Binding-site contacts:
Ligand atom C8 contacts residue LYS86 of chain 1.A at 3.6 Å.
Ligand atom N2 contacts residue ASN90 of chain 1.A at 2.9 Å (h-bond).
Ligand atom O7 contacts residue ASN90 of chain 1.A at 3.7 Å.
Ligand atom C4 contacts residue ASN90 of chain 1.A at 4.2 Å.
Ligand atom C3 contacts residue GLU89 of chain 1.A at 4.1 Å.
Ligand atom C3 contacts residue ASN90 of chain 1.A at 3.8 Å.
Ligand atom C5 contacts residue ASN90 of chain 1.A at 3.8 Å.
Ligand atom C8 contacts residue GLU89 of chain 1.A at 3.3 Å.
Ligand atom C8 contacts residue ASP87 of chain 1.A at 3.4 Å.
Ligand atom O5 contacts residue ASN90 of chain 1.A at 2.4 Å (h-bond).
Ligand atom C7 contacts residue ASN90 of chain 1.A at 3.5 Å.
Ligand atom C2 contacts residue ASN90 of chain 1.A at 2.4 Å.
Ligand atom C1 contacts residue ASN90 of chain 1.A at 1.5 Å.
Ligand atom O3 contacts residue GLU89 of chain 1.A at 4.3 Å.
Ligand atom C1 contacts residue GLU89 of chain 1.A at 4.1 Å.
Ligand atom C2 contacts residue GLU89 of chain 1.A at 3.7 Å.
Ligand atom C7 contacts residue GLU89 of chain 1.A at 3.4 Å.
Ligand atom N2 contacts residue GLU89 of chain 1.A at 2.7 Å (salt-bridge).

This protein binds this small molecule.
Small molecule (SMILES): CC(=O)N[C@@H]1[C@@H](O)[C@H](O)[C@@H](CO)O[C@H]1O

Sequence of chain 1.A:
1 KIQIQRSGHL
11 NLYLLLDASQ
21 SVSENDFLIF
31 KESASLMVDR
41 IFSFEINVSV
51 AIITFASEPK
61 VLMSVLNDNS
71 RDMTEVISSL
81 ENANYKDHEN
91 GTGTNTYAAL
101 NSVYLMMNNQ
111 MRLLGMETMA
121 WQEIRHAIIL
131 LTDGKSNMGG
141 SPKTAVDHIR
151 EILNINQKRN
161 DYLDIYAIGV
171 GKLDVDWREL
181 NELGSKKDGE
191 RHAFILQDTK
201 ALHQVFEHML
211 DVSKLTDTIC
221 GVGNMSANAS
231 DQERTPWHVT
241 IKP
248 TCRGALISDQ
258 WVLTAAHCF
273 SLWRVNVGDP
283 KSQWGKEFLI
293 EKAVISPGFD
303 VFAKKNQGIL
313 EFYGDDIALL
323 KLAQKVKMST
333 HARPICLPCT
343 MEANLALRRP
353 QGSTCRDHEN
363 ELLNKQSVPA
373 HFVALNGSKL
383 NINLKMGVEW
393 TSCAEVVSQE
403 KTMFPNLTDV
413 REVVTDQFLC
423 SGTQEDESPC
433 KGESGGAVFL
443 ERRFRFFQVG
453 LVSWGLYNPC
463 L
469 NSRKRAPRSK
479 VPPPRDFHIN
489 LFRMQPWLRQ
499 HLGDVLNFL